The small molecule below binds the protein below.
Small molecule (SMILES): Cc1cnc(N)c2[nH]cnc12

Sequence of chain 1.A:
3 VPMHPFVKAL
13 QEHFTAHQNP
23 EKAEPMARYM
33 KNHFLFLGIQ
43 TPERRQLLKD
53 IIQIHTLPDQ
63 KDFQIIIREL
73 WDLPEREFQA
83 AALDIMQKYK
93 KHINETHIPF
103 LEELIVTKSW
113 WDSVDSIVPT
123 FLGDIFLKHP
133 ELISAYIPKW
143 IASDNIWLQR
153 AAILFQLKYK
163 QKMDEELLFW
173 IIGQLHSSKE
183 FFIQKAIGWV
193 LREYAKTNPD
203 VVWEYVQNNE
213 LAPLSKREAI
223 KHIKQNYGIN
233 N

Binding-site contacts:
Ligand atom C8 contacts residue TYR31 of chain 1.A at 3.7 Å (hydrophobic).
Ligand atom N9 contacts residue TYR31 of chain 1.A at 3.6 Å.